Sequence of chain 1.A:
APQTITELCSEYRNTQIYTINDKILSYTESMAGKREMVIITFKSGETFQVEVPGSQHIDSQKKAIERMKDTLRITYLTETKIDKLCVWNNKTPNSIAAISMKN

Binding-site contacts:
Ligand atom C6 contacts residue HIS57 of chain 1.A at 3.7 Å.
Ligand atom N5 contacts residue GLU11 of chain 1.A at 3.1 Å (salt-bridge).
Ligand atom O4 contacts residue GLU11 of chain 1.A at 3.5 Å (salt-bridge).
Ligand atom O4 contacts residue GLN56 of chain 1.A at 3.5 Å (h-bond).
Ligand atom C3 contacts residue LYS91 of chain 1.A at 3.7 Å.
Ligand atom C3 contacts residue TRP88 of chain 1.A at 3.6 Å (hydrophobic).
Ligand atom C9 contacts residue GLY33 of chain 1.B at 3.6 Å.
Ligand atom O6 contacts residue GLN56 of chain 1.A at 3.4 Å (h-bond).
Ligand atom C5 contacts residue GLN56 of chain 1.A at 3.7 Å.
Ligand atom C6 contacts residue TRP88 of chain 1.A at 3.6 Å (hydrophobic).
Ligand atom C5 contacts residue TRP88 of chain 1.A at 3.6 Å (hydrophobic).
Ligand atom C4 contacts residue TRP88 of chain 1.A at 3.6 Å (hydrophobic).
Ligand atom C6 contacts residue GLN61 of chain 1.A at 3.9 Å.
Ligand atom C2 contacts residue LYS91 of chain 1.A at 3.8 Å.
Ligand atom C6 contacts residue GLN56 of chain 1.A at 3.3 Å.
Ligand atom O4 contacts residue LYS91 of chain 1.A at 3.0 Å (salt-bridge).
Ligand atom C4 contacts residue GLU51 of chain 1.A at 3.2 Å.
Ligand atom O3 contacts residue GLU51 of chain 1.A at 3.9 Å.
Ligand atom O5 contacts residue GLN56 of chain 1.A at 3.6 Å (h-bond).
Ligand atom O2 contacts residue ASN90 of chain 1.A at 2.8 Å (h-bond).
Ligand atom O3 contacts residue LYS91 of chain 1.A at 2.9 Å (salt-bridge).
Ligand atom O9 contacts residue ILE58 of chain 1.A at 3.8 Å.
Ligand atom C8 contacts residue ARG13 of chain 1.A at 3.6 Å.
Ligand atom O1B contacts residue ARG13 of chain 1.A at 2.8 Å (salt-bridge).
Ligand atom C6 contacts residue TYR12 of chain 1.A at 3.9 Å (hydrophobic).
Ligand atom O3 contacts residue ASN90 of chain 1.A at 2.7 Å (h-bond).
Ligand atom O3 contacts residue TRP88 of chain 1.A at 3.7 Å.
Ligand atom N5 contacts residue TYR12 of chain 1.A at 3.7 Å.
Ligand atom C4 contacts residue GLN56 of chain 1.A at 3.1 Å.
Ligand atom C11 contacts residue TYR12 of chain 1.A at 3.7 Å (hydrophobic).
Ligand atom C4 contacts residue GLU11 of chain 1.A at 3.4 Å.
Ligand atom O4 contacts residue GLU51 of chain 1.A at 2.7 Å (salt-bridge).
Ligand atom C3 contacts residue ASN90 of chain 1.A at 3.7 Å.
Ligand atom O1B contacts residue TYR12 of chain 1.A at 3.6 Å.
Ligand atom O8 contacts residue TYR12 of chain 1.A at 3.8 Å.
Ligand atom C6 contacts residue GLN56 of chain 1.A at 3.8 Å.
Ligand atom O6 contacts residue GLN61 of chain 1.A at 2.9 Å (h-bond).
Ligand atom O4 contacts residue GLN56 of chain 1.A at 3.3 Å.
Ligand atom C5 contacts residue GLU11 of chain 1.A at 3.9 Å.
Ligand atom O6 contacts residue TRP88 of chain 1.A at 3.8 Å.

Sequence of chain 1.B:
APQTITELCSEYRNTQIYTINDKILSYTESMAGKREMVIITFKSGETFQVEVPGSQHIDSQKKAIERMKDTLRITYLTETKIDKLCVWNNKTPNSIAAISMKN

A protein and the small-molecule ligand that binds it are described below.
Small molecule (SMILES): CC(=O)N[C@H]1[C@H](O[C@@H]2[C@H](O[C@]3(C(=O)O)C[C@H](O)[C@@H](NC(C)=O)[C@H]([C@H](O)[C@H](O)CO)O3)[C@@H](O)[C@H](O[C@H]3[C@H](O)[C@@H](O)[C@H](O)O[C@@H]3CO)O[C@@H]2CO)O[C@H](CO)[C@H](O)[C@@H]1O[C@@H]1O[C@H](CO)[C@H](O)[C@H](O)[C@H]1O